A protein and the small-molecule ligand that binds it are described below.
Small molecule (SMILES): O=c1[nH]cnc2nc[nH]c12

Sequence of chain 1.F:
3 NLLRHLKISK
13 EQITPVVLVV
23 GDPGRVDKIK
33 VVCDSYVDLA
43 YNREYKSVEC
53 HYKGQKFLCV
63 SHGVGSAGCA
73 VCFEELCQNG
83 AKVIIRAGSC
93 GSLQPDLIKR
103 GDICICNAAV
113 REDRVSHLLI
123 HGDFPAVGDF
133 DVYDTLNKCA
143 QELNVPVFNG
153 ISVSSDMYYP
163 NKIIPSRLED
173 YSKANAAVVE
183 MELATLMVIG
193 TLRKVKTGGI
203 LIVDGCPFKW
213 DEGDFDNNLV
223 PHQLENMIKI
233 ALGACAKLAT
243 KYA

Binding-site contacts:
Ligand atom N9 contacts residue CYS92 of chain 1.F at 3.8 Å.
Ligand atom C8 contacts residue CYS92 of chain 1.F at 3.4 Å (hydrophobic).
Ligand atom C4 contacts residue R1X1 of chain 1.WA at 3.7 Å.
Ligand atom N3 contacts residue GLU182 of chain 1.F at 3.5 Å.
Ligand atom C5 contacts residue ASP206 of chain 1.F at 3.9 Å.
Ligand atom O6 contacts residue PRO209 of chain 1.F at 4.0 Å.
Ligand atom N3 contacts residue TYR160 of chain 1.F at 3.8 Å.
Ligand atom C8 contacts residue SER91 of chain 1.F at 3.3 Å.
Ligand atom O6 contacts residue TRP212 of chain 1.F at 3.3 Å.
Ligand atom N3 contacts residue R1X1 of chain 1.WA at 3.7 Å.
Ligand atom N7 contacts residue ASP206 of chain 1.F at 2.7 Å (salt-bridge).
Ligand atom O6 contacts residue VAL181 of chain 1.F at 4.0 Å.
Ligand atom C6 contacts residue TYR160 of chain 1.F at 3.9 Å (hydrophobic).
Ligand atom N7 contacts residue CYS92 of chain 1.F at 3.2 Å.
Ligand atom C6 contacts residue VAL181 of chain 1.F at 3.9 Å (hydrophobic).
Ligand atom C2 contacts residue GLU182 of chain 1.F at 4.0 Å.
Ligand atom C6 contacts residue TRP212 of chain 1.F at 3.9 Å (hydrophobic).
Ligand atom N1 contacts residue TYR160 of chain 1.F at 3.9 Å.
Ligand atom C2 contacts residue VAL181 of chain 1.F at 3.9 Å (hydrophobic).
Ligand atom N9 contacts residue SER91 of chain 1.F at 3.5 Å (h-bond).
Ligand atom O6 contacts residue ASP206 of chain 1.F at 4.1 Å.
Ligand atom C4 contacts residue GLU182 of chain 1.F at 4.1 Å.
Ligand atom N3 contacts residue MET183 of chain 1.F at 3.7 Å.
Ligand atom N3 contacts residue VAL181 of chain 1.F at 3.9 Å.
Ligand atom C8 contacts residue GLY93 of chain 1.F at 4.1 Å.
Ligand atom C5 contacts residue TYR160 of chain 1.F at 3.9 Å (hydrophobic).
Ligand atom C5 contacts residue CYS92 of chain 1.F at 3.8 Å (hydrophobic).
Ligand atom C2 contacts residue TYR160 of chain 1.F at 3.6 Å (hydrophobic).
Ligand atom C8 contacts residue ASP206 of chain 1.F at 3.0 Å.
Ligand atom N7 contacts residue GLY93 of chain 1.F at 3.4 Å (h-bond).
Ligand atom C4 contacts residue TYR160 of chain 1.F at 3.8 Å (hydrophobic).
Ligand atom O6 contacts residue GLY93 of chain 1.F at 3.4 Å.
Ligand atom C8 contacts residue R1X1 of chain 1.WA at 3.6 Å.
Ligand atom C4 contacts residue VAL181 of chain 1.F at 3.8 Å (hydrophobic).
Ligand atom N1 contacts residue VAL181 of chain 1.F at 3.8 Å.
Ligand atom N9 contacts residue R1X1 of chain 1.WA at 2.7 Å.
Ligand atom C6 contacts residue GLY93 of chain 1.F at 3.6 Å.
Ligand atom C5 contacts residue GLY93 of chain 1.F at 3.5 Å.
Ligand atom C2 contacts residue MET183 of chain 1.F at 4.1 Å (hydrophobic).
Ligand atom C5 contacts residue VAL181 of chain 1.F at 3.9 Å (hydrophobic).